Sequence of chain 1.B:
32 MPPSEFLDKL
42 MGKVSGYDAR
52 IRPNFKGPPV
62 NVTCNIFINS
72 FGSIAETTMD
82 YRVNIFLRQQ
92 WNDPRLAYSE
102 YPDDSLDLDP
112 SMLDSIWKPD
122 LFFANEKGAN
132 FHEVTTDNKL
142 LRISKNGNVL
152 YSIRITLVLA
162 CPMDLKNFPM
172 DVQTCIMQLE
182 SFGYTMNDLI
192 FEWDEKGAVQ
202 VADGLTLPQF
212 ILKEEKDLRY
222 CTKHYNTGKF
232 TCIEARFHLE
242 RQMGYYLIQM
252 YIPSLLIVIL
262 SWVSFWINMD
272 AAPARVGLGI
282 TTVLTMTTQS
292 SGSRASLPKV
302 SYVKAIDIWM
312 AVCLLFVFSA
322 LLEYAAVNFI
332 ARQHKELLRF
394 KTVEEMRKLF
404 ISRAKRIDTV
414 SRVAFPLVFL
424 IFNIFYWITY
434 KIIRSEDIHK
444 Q

This small molecule binds to this protein.
Small molecule (SMILES): CC(=O)N[C@@H]1[C@@H](O)[C@H](O)[C@@H](CO)O[C@H]1O

Binding-site contacts:
Ligand atom C1 contacts residue ASN62 of chain 1.B at 1.4 Å.
Ligand atom C7 contacts residue PRO59 of chain 1.B at 4.0 Å (hydrophobic).
Ligand atom N2 contacts residue PRO60 of chain 1.B at 3.0 Å (h-bond).
Ligand atom C3 contacts residue ASN62 of chain 1.B at 3.8 Å.
Ligand atom O7 contacts residue PRO59 of chain 1.B at 3.8 Å.
Ligand atom N2 contacts residue PRO59 of chain 1.B at 4.2 Å.
Ligand atom C8 contacts residue ASN62 of chain 1.B at 4.3 Å.
Ligand atom O3 contacts residue PRO59 of chain 1.B at 3.9 Å.
Ligand atom O7 contacts residue ASN62 of chain 1.B at 4.4 Å.
Ligand atom O7 contacts residue PRO60 of chain 1.B at 2.9 Å (h-bond).
Ligand atom O5 contacts residue ASN62 of chain 1.B at 2.4 Å (h-bond).
Ligand atom N2 contacts residue ASN62 of chain 1.B at 3.0 Å (h-bond).
Ligand atom C5 contacts residue ASN62 of chain 1.B at 3.7 Å.
Ligand atom C2 contacts residue ASN62 of chain 1.B at 2.5 Å.
Ligand atom C7 contacts residue PRO60 of chain 1.B at 3.4 Å (hydrophobic).
Ligand atom C4 contacts residue ASN62 of chain 1.B at 4.3 Å.
Ligand atom C2 contacts residue PRO60 of chain 1.B at 4.3 Å (hydrophobic).
Ligand atom C7 contacts residue ASN62 of chain 1.B at 3.8 Å.
Ligand atom O7 contacts residue ASN55 of chain 1.B at 3.9 Å.